Binding-site contacts:
Ligand atom C contacts residue GLY145 of chain 1.A at 3.8 Å.
Ligand atom CD contacts residue HIS125 of chain 1.B at 3.7 Å.
Ligand atom CB contacts residue ASP132 of chain 1.B at 3.3 Å.
Ligand atom NH1 contacts residue ASP146 of chain 1.E at 3.0 Å (salt-bridge).
Ligand atom N contacts residue THR142 of chain 1.B at 2.8 Å (h-bond).
Ligand atom CA contacts residue ALA144 of chain 1.B at 3.9 Å (hydrophobic).
Ligand atom N contacts residue THR148 of chain 1.A at 3.2 Å (h-bond).
Ligand atom NH2 contacts residue ASP146 of chain 1.E at 3.5 Å (salt-bridge).
Ligand atom N contacts residue ASP147 of chain 1.A at 3.4 Å (salt-bridge).
Ligand atom NH2 contacts residue PRO121 of chain 1.E at 3.9 Å.
Ligand atom CZ contacts residue ASP146 of chain 1.E at 3.9 Å.
Ligand atom O contacts residue HIS125 of chain 1.B at 3.1 Å.
Ligand atom N contacts residue ILE143 of chain 1.B at 4.0 Å.
Ligand atom CD contacts residue SER129 of chain 1.B at 3.9 Å.
Ligand atom C contacts residue ASP146 of chain 1.A at 3.5 Å.
Ligand atom NH1 contacts residue HIS125 of chain 1.B at 3.8 Å.
Ligand atom CA contacts residue ILE143 of chain 1.B at 3.6 Å (hydrophobic).
Ligand atom C contacts residue ALA144 of chain 1.B at 3.8 Å (hydrophobic).
Ligand atom OXT contacts residue ASP146 of chain 1.A at 2.9 Å (salt-bridge).
Ligand atom C contacts residue HIS125 of chain 1.B at 4.1 Å.
Ligand atom N contacts residue ASP132 of chain 1.B at 2.8 Å (salt-bridge).
Ligand atom NH2 contacts residue ASP146 of chain 1.A at 3.0 Å (salt-bridge).
Ligand atom O contacts residue ALA144 of chain 1.B at 3.1 Å (h-bond).
Ligand atom CA contacts residue ASP132 of chain 1.B at 3.6 Å.
Ligand atom CG contacts residue ASP132 of chain 1.B at 3.2 Å.
Ligand atom OXT contacts residue THR148 of chain 1.A at 3.4 Å (h-bond).
Ligand atom CZ contacts residue ASP146 of chain 1.A at 3.5 Å.
Ligand atom O contacts residue ASP146 of chain 1.A at 3.4 Å (salt-bridge).
Ligand atom C contacts residue THR142 of chain 1.B at 3.9 Å.
Ligand atom OXT contacts residue GLY145 of chain 1.A at 3.6 Å.
Ligand atom C contacts residue ILE143 of chain 1.B at 3.8 Å (hydrophobic).
Ligand atom CA contacts residue THR142 of chain 1.B at 3.4 Å.
Ligand atom CG contacts residue ASP147 of chain 1.A at 3.7 Å.
Ligand atom CB contacts residue ALA128 of chain 1.B at 3.5 Å (hydrophobic).
Ligand atom O contacts residue GLY145 of chain 1.A at 3.1 Å.
Ligand atom NE contacts residue SER129 of chain 1.B at 3.8 Å.
Ligand atom O contacts residue ILE143 of chain 1.B at 3.7 Å.
Ligand atom C contacts residue ASP147 of chain 1.A at 3.9 Å.
Ligand atom NH1 contacts residue GLY122 of chain 1.E at 3.5 Å.
Ligand atom OXT contacts residue ASP147 of chain 1.A at 3.1 Å (salt-bridge).

Sequence of chain 1.E:
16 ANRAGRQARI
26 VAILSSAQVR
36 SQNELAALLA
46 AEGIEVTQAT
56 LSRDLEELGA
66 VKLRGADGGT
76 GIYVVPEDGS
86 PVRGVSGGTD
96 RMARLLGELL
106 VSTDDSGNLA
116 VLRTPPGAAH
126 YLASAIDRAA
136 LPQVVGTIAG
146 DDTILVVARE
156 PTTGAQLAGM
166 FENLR

Sequence of chain 1.B:
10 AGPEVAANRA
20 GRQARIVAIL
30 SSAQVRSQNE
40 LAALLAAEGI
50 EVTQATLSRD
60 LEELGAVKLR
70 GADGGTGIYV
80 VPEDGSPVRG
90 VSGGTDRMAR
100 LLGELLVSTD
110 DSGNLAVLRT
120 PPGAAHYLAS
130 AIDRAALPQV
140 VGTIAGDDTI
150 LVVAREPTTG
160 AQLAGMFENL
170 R

This protein binds this small molecule.
Small molecule (SMILES): NC(=[NH2+])NCCC[C@H](N)C(=O)O

Sequence of chain 1.A:
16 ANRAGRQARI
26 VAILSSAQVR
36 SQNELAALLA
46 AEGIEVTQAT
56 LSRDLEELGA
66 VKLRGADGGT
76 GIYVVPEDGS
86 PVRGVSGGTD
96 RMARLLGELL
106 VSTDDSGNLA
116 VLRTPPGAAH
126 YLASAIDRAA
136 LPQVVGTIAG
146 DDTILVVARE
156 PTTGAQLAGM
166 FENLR